Binding-site contacts:
Ligand atom O6 contacts residue THR48 of chain 41.B at 4.0 Å.
Ligand atom C7 contacts residue ASN75 of chain 41.A at 2.8 Å.
Ligand atom O6 contacts residue GLU46 of chain 41.B at 3.8 Å.
Ligand atom O6 contacts residue NAG1 of chain 41.N at 4.1 Å.
Ligand atom O6 contacts residue ASN75 of chain 41.A at 3.8 Å.
Ligand atom O5 contacts residue ASN75 of chain 41.A at 2.1 Å (h-bond).
Ligand atom C3 contacts residue NAG1 of chain 41.N at 3.3 Å.
Ligand atom C4 contacts residue ASN75 of chain 41.A at 4.0 Å.
Ligand atom O3 contacts residue NAG1 of chain 41.N at 2.4 Å (h-bond).
Ligand atom C7 contacts residue MET126 of chain 41.A at 3.8 Å (hydrophobic).
Ligand atom C5 contacts residue ASN75 of chain 41.A at 3.2 Å.
Ligand atom C6 contacts residue ASN75 of chain 41.A at 3.8 Å.
Ligand atom O7 contacts residue MET126 of chain 41.A at 3.1 Å.
Ligand atom C6 contacts residue NAG1 of chain 41.N at 3.4 Å.
Ligand atom C4 contacts residue NAG1 of chain 41.N at 2.9 Å.
Ligand atom C8 contacts residue PHE98 of chain 41.A at 3.6 Å (hydrophobic).
Ligand atom C6 contacts residue THR48 of chain 41.B at 4.4 Å.
Ligand atom C8 contacts residue MET126 of chain 41.A at 3.7 Å (hydrophobic).
Ligand atom C6 contacts residue CYS45 of chain 41.B at 4.4 Å (hydrophobic).
Ligand atom C5 contacts residue NAG1 of chain 41.N at 3.7 Å.
Ligand atom C1 contacts residue ASN75 of chain 41.A at 1.3 Å.
Ligand atom C8 contacts residue ASN75 of chain 41.A at 3.0 Å.
Ligand atom O7 contacts residue ASN75 of chain 41.A at 3.2 Å (h-bond).
Ligand atom C3 contacts residue ASN75 of chain 41.A at 3.5 Å.
Ligand atom O4 contacts residue NAG1 of chain 41.N at 1.6 Å.
Ligand atom C2 contacts residue NAG1 of chain 41.N at 4.1 Å.
Ligand atom N2 contacts residue ASN75 of chain 41.A at 3.0 Å (h-bond).
Ligand atom C2 contacts residue ASN75 of chain 41.A at 2.6 Å.
Ligand atom O5 contacts residue THR48 of chain 41.B at 4.0 Å.
Ligand atom O6 contacts residue CYS45 of chain 41.B at 3.4 Å (h-bond).

A protein and the small-molecule ligand that binds it are described below.
Small molecule (SMILES): CC(=O)N[C@@H]1[C@@H](O)[C@H](O)[C@@H](CO)O[C@H]1O

Sequence of chain 41.B:
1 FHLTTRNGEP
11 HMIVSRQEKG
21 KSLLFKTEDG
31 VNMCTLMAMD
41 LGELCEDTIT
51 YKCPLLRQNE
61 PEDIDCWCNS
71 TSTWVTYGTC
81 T

Sequence of chain 41.A:
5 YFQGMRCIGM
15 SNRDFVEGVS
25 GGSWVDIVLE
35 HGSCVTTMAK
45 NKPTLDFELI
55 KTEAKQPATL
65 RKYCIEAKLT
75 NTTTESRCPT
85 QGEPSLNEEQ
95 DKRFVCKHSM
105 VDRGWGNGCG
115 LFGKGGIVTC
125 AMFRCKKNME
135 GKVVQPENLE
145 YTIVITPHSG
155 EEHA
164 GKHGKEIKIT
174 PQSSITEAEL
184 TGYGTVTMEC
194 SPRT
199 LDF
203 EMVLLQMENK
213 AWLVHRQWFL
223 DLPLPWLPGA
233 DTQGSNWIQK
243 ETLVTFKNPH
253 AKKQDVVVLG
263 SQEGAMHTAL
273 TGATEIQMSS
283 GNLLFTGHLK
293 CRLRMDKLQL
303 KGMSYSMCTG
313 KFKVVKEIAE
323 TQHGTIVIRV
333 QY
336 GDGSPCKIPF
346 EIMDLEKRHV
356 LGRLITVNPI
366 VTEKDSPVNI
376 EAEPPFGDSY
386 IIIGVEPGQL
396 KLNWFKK